Sequence of chain 1.S:
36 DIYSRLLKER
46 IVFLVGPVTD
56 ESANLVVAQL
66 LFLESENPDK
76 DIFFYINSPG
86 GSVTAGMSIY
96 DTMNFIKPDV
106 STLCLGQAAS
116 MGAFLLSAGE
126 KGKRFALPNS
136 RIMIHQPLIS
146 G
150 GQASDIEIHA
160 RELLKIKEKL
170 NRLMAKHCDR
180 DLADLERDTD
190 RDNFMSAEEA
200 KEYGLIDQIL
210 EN

Sequence of chain 1.VA:
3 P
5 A

Binding-site contacts:
Ligand atom C7 contacts residue SER70 of chain 1.S at 3.3 Å.
Ligand atom C8 contacts residue PHE67 of chain 1.S at 4.0 Å (hydrophobic).
Ligand atom C2 contacts residue LEU66 of chain 1.S at 4.4 Å (hydrophobic).
Ligand atom C6 contacts residue GLU44 of chain 1.T at 4.0 Å.
Ligand atom C7 contacts residue LEU66 of chain 1.S at 3.7 Å (hydrophobic).
Ligand atom C1 contacts residue LEU66 of chain 1.S at 4.2 Å (hydrophobic).
Ligand atom C1 contacts residue WFP1 of chain 1.VA at 1.5 Å.
Ligand atom C3 contacts residue LEU66 of chain 1.S at 4.1 Å (hydrophobic).
Ligand atom C5 contacts residue SER70 of chain 1.S at 4.1 Å.
Ligand atom C6 contacts residue LEU41 of chain 1.T at 4.3 Å (hydrophobic).
Ligand atom C4 contacts residue LEU66 of chain 1.S at 4.2 Å (hydrophobic).
Ligand atom C1 contacts residue ALO2 of chain 1.VA at 3.1 Å.
Ligand atom C2 contacts residue ALO2 of chain 1.VA at 4.4 Å.
Ligand atom C2 contacts residue MP86 of chain 1.VA at 4.0 Å.
Ligand atom C5 contacts residue LEU66 of chain 1.S at 4.1 Å (hydrophobic).
Ligand atom O1 contacts residue PHE100 of chain 1.S at 4.3 Å.
Ligand atom C8 contacts residue ARG40 of chain 1.T at 4.0 Å.
Ligand atom C2 contacts residue TYR80 of chain 1.T at 3.6 Å (hydrophobic).
Ligand atom O1 contacts residue ALO2 of chain 1.VA at 2.8 Å (h-bond).
Ligand atom O1 contacts residue GLU69 of chain 1.S at 4.2 Å.
Ligand atom C7 contacts residue LEU41 of chain 1.T at 4.4 Å (hydrophobic).
Ligand atom C1 contacts residue MP86 of chain 1.VA at 4.3 Å.
Ligand atom C8 contacts residue SER70 of chain 1.S at 4.2 Å.
Ligand atom O1 contacts residue LEU66 of chain 1.S at 4.0 Å.
Ligand atom C6 contacts residue SER70 of chain 1.S at 4.0 Å.
Ligand atom C3 contacts residue WFP1 of chain 1.VA at 3.8 Å.
Ligand atom O1 contacts residue WFP1 of chain 1.VA at 2.3 Å (h-bond).
Ligand atom C2 contacts residue WFP1 of chain 1.VA at 2.6 Å.
Ligand atom C8 contacts residue LEU41 of chain 1.T at 4.0 Å (hydrophobic).
Ligand atom C7 contacts residue PHE67 of chain 1.S at 3.8 Å (hydrophobic).
Ligand atom C4 contacts residue LEU41 of chain 1.T at 3.9 Å (hydrophobic).
Ligand atom C1 contacts residue TYR80 of chain 1.T at 3.7 Å (hydrophobic).

Sequence of chain 1.T:
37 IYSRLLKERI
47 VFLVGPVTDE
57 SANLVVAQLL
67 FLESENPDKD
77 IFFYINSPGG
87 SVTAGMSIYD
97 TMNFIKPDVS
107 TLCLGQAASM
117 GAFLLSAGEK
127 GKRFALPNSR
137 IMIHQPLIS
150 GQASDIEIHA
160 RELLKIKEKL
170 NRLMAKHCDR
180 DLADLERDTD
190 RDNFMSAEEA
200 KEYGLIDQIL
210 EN

This small molecule binds to this protein.
Small molecule (SMILES): CCCCCCCC(=O)O